Sequence of chain 3.A:
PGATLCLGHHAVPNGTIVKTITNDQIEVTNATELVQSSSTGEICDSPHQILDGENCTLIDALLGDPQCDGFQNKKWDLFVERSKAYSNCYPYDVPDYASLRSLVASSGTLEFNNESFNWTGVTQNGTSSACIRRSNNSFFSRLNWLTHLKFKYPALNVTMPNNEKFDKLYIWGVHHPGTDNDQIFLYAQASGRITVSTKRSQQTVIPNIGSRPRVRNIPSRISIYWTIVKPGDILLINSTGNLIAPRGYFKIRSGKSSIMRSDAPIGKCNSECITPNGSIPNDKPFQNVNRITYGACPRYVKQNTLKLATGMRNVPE

Binding-site contacts:
Ligand atom C5 contacts residue ASN32 of chain 3.A at 3.6 Å.
Ligand atom C7 contacts residue THR34 of chain 3.A at 4.3 Å.
Ligand atom O3 contacts residue ASP285 of chain 3.A at 4.1 Å.
Ligand atom C7 contacts residue ASN32 of chain 3.A at 3.4 Å.
Ligand atom O4 contacts residue ASP285 of chain 3.A at 3.8 Å.
Ligand atom C5 contacts residue THR312 of chain 3.A at 4.1 Å.
Ligand atom O5 contacts residue THR312 of chain 3.A at 3.0 Å (h-bond).
Ligand atom C3 contacts residue ASN32 of chain 3.A at 3.8 Å.
Ligand atom C6 contacts residue THR312 of chain 3.A at 4.0 Å.
Ligand atom C6 contacts residue ASP285 of chain 3.A at 3.9 Å.
Ligand atom C5 contacts residue ASP285 of chain 3.A at 4.5 Å.
Ligand atom C1 contacts residue THR312 of chain 3.A at 3.7 Å.
Ligand atom C8 contacts residue THR34 of chain 3.A at 3.8 Å.
Ligand atom O5 contacts residue ASN32 of chain 3.A at 2.3 Å (h-bond).
Ligand atom C4 contacts residue ASN32 of chain 3.A at 4.2 Å.
Ligand atom C4 contacts residue ASP285 of chain 3.A at 3.8 Å.
Ligand atom O7 contacts residue ASN32 of chain 3.A at 3.6 Å.
Ligand atom C6 contacts residue LEU52 of chain 3.B at 3.9 Å (hydrophobic).
Ligand atom C1 contacts residue ASN32 of chain 3.A at 1.4 Å.
Ligand atom O6 contacts residue LEU52 of chain 3.B at 3.5 Å.
Ligand atom O6 contacts residue THR312 of chain 3.A at 4.2 Å.
Ligand atom N2 contacts residue ASN32 of chain 3.A at 2.9 Å (h-bond).
Ligand atom C2 contacts residue ASN32 of chain 3.A at 2.5 Å.
Ligand atom O7 contacts residue THR34 of chain 3.A at 4.1 Å.
Ligand atom C8 contacts residue ASN32 of chain 3.A at 4.5 Å.
Ligand atom O4 contacts residue ILE56 of chain 3.B at 3.9 Å.
Ligand atom O6 contacts residue ASP285 of chain 3.A at 4.4 Å.
Ligand atom C8 contacts residue ILE56 of chain 3.B at 4.4 Å (hydrophobic).
Ligand atom C6 contacts residue ILE56 of chain 3.B at 4.0 Å (hydrophobic).

A small-molecule ligand and the protein it binds are described below.
Small molecule (SMILES): CC(=O)N[C@H]1[C@H](O[C@H]2[C@H](O)[C@@H](NC(C)=O)CO[C@@H]2CO)O[C@H](CO)[C@@H](O[C@@H]2O[C@H](CO[C@H]3O[C@H](CO)[C@@H](O)[C@H](O)[C@@H]3O)[C@@H](O)[C@H](O[C@H]3O[C@H](CO)[C@@H](O)[C@H](O)[C@@H]3O)[C@@H]2O)[C@@H]1O

Sequence of chain 3.B:
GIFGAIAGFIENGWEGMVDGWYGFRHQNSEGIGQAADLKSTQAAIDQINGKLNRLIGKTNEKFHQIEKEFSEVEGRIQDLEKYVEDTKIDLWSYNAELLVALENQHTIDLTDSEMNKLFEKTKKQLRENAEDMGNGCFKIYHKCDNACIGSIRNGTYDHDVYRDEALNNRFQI